A protein and the small-molecule ligand that binds it are described below.
Small molecule (SMILES): CC(=O)N[C@H]1[C@H](O[C@H]2[C@H](O)[C@@H](NC(C)=O)CO[C@@H]2CO)O[C@H](CO)[C@@H](O)[C@@H]1O

Binding-site contacts:
Ligand atom C8 contacts residue VAL1114 of chain 1.C at 4.0 Å (hydrophobic).
Ligand atom C7 contacts residue ASN1115 of chain 1.C at 3.2 Å.
Ligand atom C4 contacts residue ASN1115 of chain 1.C at 4.2 Å.
Ligand atom O5 contacts residue ASN1115 of chain 1.C at 2.4 Å (h-bond).
Ligand atom N2 contacts residue ASN1115 of chain 1.C at 2.8 Å (h-bond).
Ligand atom C8 contacts residue ASN1115 of chain 1.C at 4.1 Å.
Ligand atom C5 contacts residue ASN1115 of chain 1.C at 3.7 Å.
Ligand atom C2 contacts residue ASN1115 of chain 1.C at 2.5 Å.
Ligand atom C3 contacts residue ASN1115 of chain 1.C at 3.8 Å.
Ligand atom C1 contacts residue ASN1115 of chain 1.C at 1.4 Å.
Ligand atom O7 contacts residue ASN1115 of chain 1.C at 3.2 Å (h-bond).
Ligand atom C8 contacts residue ILE1113 of chain 1.C at 3.5 Å (hydrophobic).

Sequence of chain 1.C:
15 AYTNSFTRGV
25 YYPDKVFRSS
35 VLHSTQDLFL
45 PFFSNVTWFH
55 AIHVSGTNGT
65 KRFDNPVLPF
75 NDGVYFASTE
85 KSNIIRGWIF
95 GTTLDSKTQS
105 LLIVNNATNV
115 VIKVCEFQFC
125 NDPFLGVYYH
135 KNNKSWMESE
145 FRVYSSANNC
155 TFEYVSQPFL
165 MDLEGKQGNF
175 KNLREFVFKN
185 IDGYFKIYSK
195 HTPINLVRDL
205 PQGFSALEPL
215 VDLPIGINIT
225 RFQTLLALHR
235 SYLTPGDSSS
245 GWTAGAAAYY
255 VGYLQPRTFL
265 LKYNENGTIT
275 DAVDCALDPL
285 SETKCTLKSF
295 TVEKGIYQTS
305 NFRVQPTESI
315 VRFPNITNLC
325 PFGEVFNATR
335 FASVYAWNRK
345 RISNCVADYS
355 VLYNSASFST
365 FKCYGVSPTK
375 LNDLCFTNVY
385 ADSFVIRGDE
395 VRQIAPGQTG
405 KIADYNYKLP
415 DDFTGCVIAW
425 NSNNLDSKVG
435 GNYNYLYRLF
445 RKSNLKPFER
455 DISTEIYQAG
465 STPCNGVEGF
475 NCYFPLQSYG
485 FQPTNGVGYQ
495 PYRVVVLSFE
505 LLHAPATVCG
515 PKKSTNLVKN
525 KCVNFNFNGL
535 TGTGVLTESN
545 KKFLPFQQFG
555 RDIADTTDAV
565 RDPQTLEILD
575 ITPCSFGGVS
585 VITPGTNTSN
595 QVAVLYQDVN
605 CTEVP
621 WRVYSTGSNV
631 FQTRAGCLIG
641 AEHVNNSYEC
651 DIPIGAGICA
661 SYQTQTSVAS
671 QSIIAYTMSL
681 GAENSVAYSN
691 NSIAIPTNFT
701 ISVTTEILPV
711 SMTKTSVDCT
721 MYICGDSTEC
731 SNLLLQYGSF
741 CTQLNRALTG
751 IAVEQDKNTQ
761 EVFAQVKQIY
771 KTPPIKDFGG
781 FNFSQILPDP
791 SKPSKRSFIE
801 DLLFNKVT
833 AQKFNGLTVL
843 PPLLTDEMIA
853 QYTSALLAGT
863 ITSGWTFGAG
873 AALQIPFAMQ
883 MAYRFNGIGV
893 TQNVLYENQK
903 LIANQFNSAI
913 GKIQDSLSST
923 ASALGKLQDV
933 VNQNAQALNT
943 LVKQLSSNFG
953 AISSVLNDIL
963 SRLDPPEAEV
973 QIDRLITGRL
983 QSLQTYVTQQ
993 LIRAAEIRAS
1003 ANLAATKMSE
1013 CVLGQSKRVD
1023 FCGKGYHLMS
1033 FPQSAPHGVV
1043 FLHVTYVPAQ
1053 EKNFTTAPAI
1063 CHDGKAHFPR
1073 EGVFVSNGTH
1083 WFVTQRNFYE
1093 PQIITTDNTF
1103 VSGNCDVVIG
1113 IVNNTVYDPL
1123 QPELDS